Binding-site contacts:
Ligand atom C9 contacts residue ILE80 of chain 1.A at 3.7 Å (hydrophobic).
Ligand atom C13 contacts residue ILE94 of chain 1.A at 3.4 Å (hydrophobic).
Ligand atom C8 contacts residue GLU97 of chain 1.A at 3.2 Å.
Ligand atom C5 contacts residue GLY102 of chain 1.A at 3.5 Å.
Ligand atom C14 contacts residue LYS50 of chain 1.A at 3.6 Å.
Ligand atom CL1 contacts residue LEU150 of chain 1.A at 3.8 Å.
Ligand atom C5 contacts residue ILE24 of chain 1.A at 3.7 Å (hydrophobic).
Ligand atom C6 contacts residue GLY102 of chain 1.A at 3.8 Å.
Ligand atom C13 contacts residue LYS50 of chain 1.A at 3.6 Å.
Ligand atom O3 contacts residue ALA48 of chain 1.A at 3.3 Å.
Ligand atom C10 contacts residue ALA48 of chain 1.A at 3.8 Å (hydrophobic).
Ligand atom C16 contacts residue GLU67 of chain 1.A at 3.5 Å.
Ligand atom C13 contacts residue ALA48 of chain 1.A at 3.4 Å (hydrophobic).
Ligand atom O4 contacts residue THR96 of chain 1.A at 3.5 Å.
Ligand atom C6 contacts residue MET99 of chain 1.A at 3.5 Å (hydrophobic).
Ligand atom N3 contacts residue MET99 of chain 1.A at 3.0 Å (h-bond).
Ligand atom C15 contacts residue LYS50 of chain 1.A at 3.6 Å.
Ligand atom N1 contacts residue ILE24 of chain 1.A at 3.6 Å (h-bond).
Ligand atom C8 contacts residue MET99 of chain 1.A at 3.7 Å (hydrophobic).
Ligand atom O4 contacts residue LYS50 of chain 1.A at 3.6 Å.
Ligand atom C8 contacts residue THR96 of chain 1.A at 3.7 Å.
Ligand atom CL1 contacts residue SER160 of chain 1.A at 3.7 Å.
Ligand atom C8 contacts residue LEU150 of chain 1.A at 3.7 Å (hydrophobic).
Ligand atom C4 contacts residue GLY102 of chain 1.A at 3.7 Å.
Ligand atom O1 contacts residue VAL32 of chain 1.A at 3.7 Å.
Ligand atom C3 contacts residue ILE24 of chain 1.A at 3.6 Å (hydrophobic).
Ligand atom C15 contacts residue GLU67 of chain 1.A at 3.5 Å.
Ligand atom N3 contacts residue ALA48 of chain 1.A at 3.7 Å.
Ligand atom C6 contacts residue ILE24 of chain 1.A at 3.6 Å (hydrophobic).
Ligand atom C9 contacts residue ALA48 of chain 1.A at 3.4 Å (hydrophobic).
Ligand atom C8 contacts residue ALA48 of chain 1.A at 3.4 Å (hydrophobic).
Ligand atom C5 contacts residue MET99 of chain 1.A at 3.3 Å (hydrophobic).
Ligand atom C9 contacts residue LEU150 of chain 1.A at 3.5 Å (hydrophobic).
Ligand atom N2 contacts residue MET99 of chain 1.A at 2.9 Å (h-bond).
Ligand atom C13 contacts residue THR96 of chain 1.A at 3.4 Å.
Ligand atom C9 contacts residue THR96 of chain 1.A at 3.5 Å.
Ligand atom O3 contacts residue THR96 of chain 1.A at 3.7 Å.
Ligand atom O4 contacts residue ILE94 of chain 1.A at 3.6 Å.
Ligand atom C16 contacts residue LYS50 of chain 1.A at 3.6 Å.
Ligand atom C10 contacts residue LEU150 of chain 1.A at 3.6 Å (hydrophobic).

Sequence of chain 1.A:
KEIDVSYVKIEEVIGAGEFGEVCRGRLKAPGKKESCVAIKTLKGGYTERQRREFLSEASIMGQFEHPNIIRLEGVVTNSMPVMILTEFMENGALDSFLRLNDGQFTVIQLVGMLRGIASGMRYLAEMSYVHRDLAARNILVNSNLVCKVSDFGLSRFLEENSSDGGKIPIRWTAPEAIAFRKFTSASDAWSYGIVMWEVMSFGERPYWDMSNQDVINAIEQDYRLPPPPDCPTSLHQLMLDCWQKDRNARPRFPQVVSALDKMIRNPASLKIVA

A protein and the small-molecule ligand that binds it are described below.
Small molecule (SMILES): CS(=O)(=O)Nc1cccc(Nc2nccc(Nc3c(Cl)ccc4c3OCO4)n2)c1